Sequence of chain 1.A:
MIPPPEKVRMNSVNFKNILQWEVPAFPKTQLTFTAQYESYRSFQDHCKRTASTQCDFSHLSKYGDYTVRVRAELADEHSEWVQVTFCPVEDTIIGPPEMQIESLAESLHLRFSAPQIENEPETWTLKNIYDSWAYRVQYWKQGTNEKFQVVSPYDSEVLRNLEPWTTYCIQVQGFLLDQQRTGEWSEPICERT

Sequence of chain 1.IA:
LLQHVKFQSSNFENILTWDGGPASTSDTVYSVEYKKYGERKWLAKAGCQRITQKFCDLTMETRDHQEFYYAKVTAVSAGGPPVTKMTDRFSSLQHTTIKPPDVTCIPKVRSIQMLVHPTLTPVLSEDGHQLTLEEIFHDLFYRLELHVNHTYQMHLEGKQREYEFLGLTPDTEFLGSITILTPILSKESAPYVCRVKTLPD

The small molecule below binds the protein below.
Small molecule (SMILES): CC(=O)N[C@H]1CO[C@H](CO[C@@H]2O[C@@H](C)[C@@H](O)[C@@H](O)[C@@H]2O)[C@@H](O)[C@@H]1O[C@@H]1O[C@@H](C)[C@@H](O)[C@@H](O)[C@@H]1O

Sequence of chain 1.JA:
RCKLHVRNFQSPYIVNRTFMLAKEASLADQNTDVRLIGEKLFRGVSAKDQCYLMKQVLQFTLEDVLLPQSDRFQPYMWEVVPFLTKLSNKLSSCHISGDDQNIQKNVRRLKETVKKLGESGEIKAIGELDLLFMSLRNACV

Binding-site contacts:
Ligand atom C1 contacts residue MET25 of chain 1.JA at 3.9 Å (hydrophobic).
Ligand atom C8 contacts residue MET25 of chain 1.JA at 3.6 Å (hydrophobic).
Ligand atom O2 contacts residue MET25 of chain 1.JA at 4.0 Å.
Ligand atom C7 contacts residue MET25 of chain 1.JA at 4.0 Å (hydrophobic).
Ligand atom O5 contacts residue TRP124 of chain 1.A at 3.5 Å.
Ligand atom C2 contacts residue MET25 of chain 1.JA at 3.9 Å (hydrophobic).
Ligand atom C3 contacts residue ASN21 of chain 1.JA at 3.8 Å.
Ligand atom C3 contacts residue THR123 of chain 1.A at 4.5 Å.
Ligand atom O7 contacts residue SER186 of chain 1.IA at 4.3 Å.
Ligand atom C8 contacts residue PHE24 of chain 1.JA at 4.2 Å (hydrophobic).
Ligand atom N2 contacts residue ASN21 of chain 1.JA at 2.9 Å (h-bond).
Ligand atom O7 contacts residue ASN21 of chain 1.JA at 2.7 Å (h-bond).
Ligand atom O3 contacts residue MET25 of chain 1.JA at 4.5 Å.
Ligand atom C7 contacts residue ASN21 of chain 1.JA at 3.0 Å.
Ligand atom O5 contacts residue ASN21 of chain 1.JA at 2.4 Å (h-bond).
Ligand atom C4 contacts residue ASN21 of chain 1.JA at 4.2 Å.
Ligand atom C1 contacts residue MET25 of chain 1.JA at 3.9 Å (hydrophobic).
Ligand atom C1 contacts residue ASN21 of chain 1.JA at 1.4 Å.
Ligand atom O5 contacts residue TRP124 of chain 1.A at 4.1 Å.
Ligand atom C1 contacts residue TRP124 of chain 1.A at 3.9 Å (hydrophobic).
Ligand atom C2 contacts residue GLU122 of chain 1.A at 4.4 Å.
Ligand atom C3 contacts residue MET25 of chain 1.JA at 3.8 Å (hydrophobic).
Ligand atom O7 contacts residue LEU185 of chain 1.IA at 3.9 Å.
Ligand atom N2 contacts residue MET25 of chain 1.JA at 3.3 Å.
Ligand atom C6 contacts residue TRP124 of chain 1.A at 4.2 Å (hydrophobic).
Ligand atom C2 contacts residue MET25 of chain 1.JA at 4.2 Å (hydrophobic).
Ligand atom O3 contacts residue THR123 of chain 1.A at 3.6 Å (h-bond).
Ligand atom C5 contacts residue ASN21 of chain 1.JA at 3.7 Å.
Ligand atom C6 contacts residue SER186 of chain 1.IA at 4.0 Å.
Ligand atom O2 contacts residue GLU122 of chain 1.A at 4.4 Å.
Ligand atom C2 contacts residue ASN21 of chain 1.JA at 2.4 Å.
Ligand atom C8 contacts residue ASN21 of chain 1.JA at 4.3 Å.
Ligand atom O4 contacts residue THR123 of chain 1.A at 3.5 Å (h-bond).